Binding-site contacts:
Ligand atom SBU contacts residue LEU67 of chain 1.F at 3.8 Å.
Ligand atom OAI contacts residue THR68 of chain 1.F at 2.9 Å (h-bond).
Ligand atom CBA contacts residue LEU67 of chain 1.F at 3.7 Å (hydrophobic).
Ligand atom CAA contacts residue TRP83 of chain 1.F at 3.5 Å (hydrophobic).
Ligand atom NCO contacts residue GLY66 of chain 1.F at 3.3 Å (h-bond).
Ligand atom CAQ contacts residue LYS57 of chain 1.F at 3.7 Å.
Ligand atom NCM contacts residue LEU67 of chain 1.F at 3.6 Å.
Ligand atom CAB contacts residue ARG114 of chain 1.F at 3.6 Å.
Ligand atom CCI contacts residue GLY66 of chain 1.F at 2.9 Å.
Ligand atom SBU contacts residue THR68 of chain 1.F at 3.3 Å.
Ligand atom CAY contacts residue THR68 of chain 1.F at 3.6 Å.
Ligand atom C contacts residue THR68 of chain 1.F at 3.3 Å.
Ligand atom N contacts residue GLU74 of chain 1.F at 2.5 Å (salt-bridge).
Ligand atom CAR contacts residue LYS57 of chain 1.F at 3.5 Å.
Ligand atom OBS contacts residue THR68 of chain 1.F at 3.2 Å (h-bond).
Ligand atom CBG contacts residue GLY66 of chain 1.F at 3.5 Å.
Ligand atom CB contacts residue THR68 of chain 1.F at 2.6 Å.
Ligand atom CA contacts residue ASP69 of chain 1.F at 3.2 Å.
Ligand atom NBK contacts residue GLY66 of chain 1.F at 3.8 Å.
Ligand atom CCI contacts residue TYR84 of chain 1.F at 3.8 Å (hydrophobic).
Ligand atom NBO contacts residue THR68 of chain 1.F at 2.6 Å (h-bond).
Ligand atom CBA contacts residue TYR84 of chain 1.F at 3.6 Å (hydrophobic).
Ligand atom SBU contacts residue GLY66 of chain 1.F at 3.4 Å (h-bond).
Ligand atom O contacts residue TRP83 of chain 1.F at 3.4 Å.
Ligand atom CA contacts residue THR68 of chain 1.F at 3.0 Å.
Ligand atom CB contacts residue TRP70 of chain 1.F at 3.6 Å (hydrophobic).
Ligand atom CBY contacts residue THR68 of chain 1.F at 3.8 Å.
Ligand atom CAV contacts residue LYS57 of chain 1.F at 3.7 Å.
Ligand atom CBA contacts residue TRP83 of chain 1.F at 3.6 Å (hydrophobic).
Ligand atom CBC contacts residue TYR84 of chain 1.F at 2.9 Å (hydrophobic).
Ligand atom CAO contacts residue LYS57 of chain 1.F at 3.7 Å.
Ligand atom CAA contacts residue GLN79 of chain 1.F at 3.0 Å.
Ligand atom CBC contacts residue GLY66 of chain 1.F at 3.3 Å.
Ligand atom CCK contacts residue THR68 of chain 1.F at 3.6 Å.
Ligand atom CB contacts residue ASP69 of chain 1.F at 3.6 Å.
Ligand atom CAA contacts residue GLU74 of chain 1.F at 3.1 Å.
Ligand atom CCC contacts residue GLY66 of chain 1.F at 3.2 Å.
Ligand atom CA contacts residue GLU74 of chain 1.F at 3.8 Å.
Ligand atom CBY contacts residue LEU67 of chain 1.F at 3.8 Å (hydrophobic).
Ligand atom CAM contacts residue THR68 of chain 1.F at 3.5 Å.

The small molecule below binds the protein below.
Small molecule (SMILES): CN[C@@H](C)C(=O)N[C@H](C(=O)N1CCC[C@H]1Cn1nnnc1Sc1ccccc1)[C@@H](C)OCC#CC#CCO[C@H](C)[C@H](NC(=O)[C@H](C)NC)C(=O)N1CCC[C@H]1Cn1nnnc1Sc1ccccc1

Sequence of chain 1.F:
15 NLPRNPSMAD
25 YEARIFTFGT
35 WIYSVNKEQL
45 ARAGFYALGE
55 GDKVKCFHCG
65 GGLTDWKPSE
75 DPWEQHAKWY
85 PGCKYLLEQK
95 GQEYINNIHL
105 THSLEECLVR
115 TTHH